A protein and the small-molecule ligand that binds it are described below.
Small molecule (SMILES): CC(=O)N[C@@H]1[C@@H](O[C@@H]2O[C@H](CO)[C@H](O)[C@H](O)[C@H]2O[C@@H]2O[C@@H](C)[C@@H](O)[C@@H](O)[C@@H]2O)[C@H](O)[C@@H](CO)O[C@H]1O

Sequence of chain 1.A:
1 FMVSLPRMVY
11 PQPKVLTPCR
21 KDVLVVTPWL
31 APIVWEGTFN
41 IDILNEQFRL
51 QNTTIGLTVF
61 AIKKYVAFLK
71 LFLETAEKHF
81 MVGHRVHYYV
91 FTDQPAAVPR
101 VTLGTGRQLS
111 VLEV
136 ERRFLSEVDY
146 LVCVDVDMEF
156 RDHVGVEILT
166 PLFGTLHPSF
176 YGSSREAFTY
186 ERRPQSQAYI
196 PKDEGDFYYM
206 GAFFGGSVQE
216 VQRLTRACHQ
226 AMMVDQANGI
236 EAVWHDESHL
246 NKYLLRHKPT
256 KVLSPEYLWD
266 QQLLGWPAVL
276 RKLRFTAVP

Binding-site contacts:
Ligand atom O6 contacts residue PHE175 of chain 1.A at 3.7 Å.
Ligand atom C8 contacts residue LEU268 of chain 1.A at 4.0 Å (hydrophobic).
Ligand atom O3 contacts residue MET205 of chain 1.A at 3.7 Å.
Ligand atom C1 contacts residue MET205 of chain 1.A at 3.7 Å (hydrophobic).
Ligand atom C6 contacts residue HIS172 of chain 1.A at 4.1 Å.
Ligand atom O6 contacts residue SER174 of chain 1.A at 2.7 Å (h-bond).
Ligand atom O2 contacts residue UDP1 of chain 1.C at 3.8 Å.
Ligand atom C6 contacts residue TRP239 of chain 1.A at 3.4 Å (hydrophobic).
Ligand atom O6 contacts residue TRP239 of chain 1.A at 3.4 Å (h-bond).
Ligand atom O4 contacts residue PHE175 of chain 1.A at 3.3 Å.
Ligand atom C5 contacts residue GLU242 of chain 1.A at 4.0 Å.
Ligand atom C4 contacts residue ASP265 of chain 1.A at 3.4 Å.
Ligand atom C4 contacts residue GLU242 of chain 1.A at 3.4 Å.
Ligand atom O2 contacts residue UDP1 of chain 1.C at 2.4 Å (h-bond).
Ligand atom C2 contacts residue MET205 of chain 1.A at 3.8 Å (hydrophobic).
Ligand atom O4 contacts residue HIS172 of chain 1.A at 2.9 Å (h-bond).
Ligand atom C6 contacts residue GLU242 of chain 1.A at 3.4 Å.
Ligand atom O4 contacts residue GLU242 of chain 1.A at 2.8 Å (salt-bridge).
Ligand atom C6 contacts residue TYR203 of chain 1.A at 3.8 Å (hydrophobic).
Ligand atom C6 contacts residue THR184 of chain 1.A at 3.4 Å.
Ligand atom O4 contacts residue MET205 of chain 1.A at 3.5 Å.
Ligand atom C4 contacts residue TRP239 of chain 1.A at 3.7 Å (hydrophobic).
Ligand atom C3 contacts residue UDP1 of chain 1.C at 3.6 Å.
Ligand atom C3 contacts residue TRP239 of chain 1.A at 3.9 Å (hydrophobic).
Ligand atom O4 contacts residue HIS172 of chain 1.A at 3.7 Å.
Ligand atom C2 contacts residue UDP1 of chain 1.C at 3.4 Å.
Ligand atom O4 contacts residue ASP265 of chain 1.A at 2.8 Å (salt-bridge).
Ligand atom C1 contacts residue UDP1 of chain 1.C at 3.4 Å.
Ligand atom C5 contacts residue HIS172 of chain 1.A at 4.0 Å.
Ligand atom O5 contacts residue MET205 of chain 1.A at 3.0 Å.
Ligand atom O4 contacts residue SER174 of chain 1.A at 3.4 Å.
Ligand atom C5 contacts residue TRP239 of chain 1.A at 3.6 Å (hydrophobic).
Ligand atom O6 contacts residue THR184 of chain 1.A at 2.8 Å (h-bond).
Ligand atom C4 contacts residue HIS172 of chain 1.A at 4.0 Å.
Ligand atom C2 contacts residue HIS172 of chain 1.A at 4.0 Å.
Ligand atom C4 contacts residue SER174 of chain 1.A at 3.4 Å.
Ligand atom O4 contacts residue ALA282 of chain 1.A at 3.9 Å.
Ligand atom C6 contacts residue SER174 of chain 1.A at 3.6 Å.
Ligand atom O5 contacts residue HIS172 of chain 1.A at 3.4 Å (h-bond).
Ligand atom O3 contacts residue UDP1 of chain 1.C at 2.4 Å (h-bond).